The protein below binds the small molecule below.
Small molecule (SMILES): O=C(N[C@H](CO)[C@H](O)c1ccc([N+](=O)[O-])cc1)C(Cl)Cl

Binding-site contacts:
Ligand atom C8 contacts residue LEU24 of chain 4.A at 4.0 Å (hydrophobic).
Ligand atom O4 contacts residue HIS189 of chain 4.A at 3.1 Å (h-bond).
Ligand atom CL2 contacts residue PHE129 of chain 6.A at 3.6 Å.
Ligand atom C3 contacts residue TYR20 of chain 4.A at 3.8 Å (hydrophobic).
Ligand atom C3 contacts residue HIS189 of chain 4.A at 4.1 Å.
Ligand atom C11 contacts residue ILE166 of chain 6.A at 4.0 Å (hydrophobic).
Ligand atom CL1 contacts residue ASN140 of chain 6.A at 3.8 Å.
Ligand atom C7 contacts residue CYS26 of chain 4.A at 4.3 Å (hydrophobic).
Ligand atom C7 contacts residue LEU154 of chain 6.A at 3.5 Å (hydrophobic).
Ligand atom C4 contacts residue HIS189 of chain 4.A at 3.9 Å.
Ligand atom C2 contacts residue TYR20 of chain 4.A at 3.5 Å (hydrophobic).
Ligand atom N2 contacts residue TYR20 of chain 4.A at 3.9 Å.
Ligand atom O2 contacts residue PHE19 of chain 4.A at 4.3 Å.
Ligand atom CL1 contacts residue GLN86 of chain 6.A at 4.1 Å.
Ligand atom CL2 contacts residue ALA99 of chain 6.A at 3.3 Å.
Ligand atom O9B contacts residue LEU24 of chain 4.A at 3.7 Å.
Ligand atom C9 contacts residue ILE166 of chain 6.A at 4.1 Å (hydrophobic).
Ligand atom O4 contacts residue PHE97 of chain 6.A at 4.3 Å.
Ligand atom C10 contacts residue ILE166 of chain 6.A at 3.8 Å (hydrophobic).
Ligand atom CL2 contacts residue TYR20 of chain 4.A at 4.2 Å.
Ligand atom C4 contacts residue THR88 of chain 6.A at 3.9 Å.
Ligand atom C4 contacts residue TYR20 of chain 4.A at 4.0 Å (hydrophobic).
Ligand atom C9 contacts residue LEU24 of chain 4.A at 4.1 Å (hydrophobic).
Ligand atom O5 contacts residue LEU154 of chain 6.A at 4.2 Å.
Ligand atom O9A contacts residue ILE166 of chain 6.A at 3.9 Å.
Ligand atom C9 contacts residue LEU154 of chain 6.A at 4.3 Å (hydrophobic).
Ligand atom C11 contacts residue LEU154 of chain 6.A at 4.0 Å (hydrophobic).
Ligand atom O9A contacts residue TYR162 of chain 6.A at 3.5 Å.
Ligand atom O9B contacts residue VAL156 of chain 6.A at 3.2 Å.
Ligand atom C6 contacts residue LEU154 of chain 6.A at 3.5 Å (hydrophobic).
Ligand atom O9A contacts residue LEU24 of chain 4.A at 4.2 Å.
Ligand atom O2 contacts residue TYR20 of chain 4.A at 2.9 Å (h-bond).
Ligand atom C8 contacts residue CYS26 of chain 4.A at 4.2 Å (hydrophobic).
Ligand atom C5 contacts residue LEU154 of chain 6.A at 3.9 Å (hydrophobic).
Ligand atom N9 contacts residue ILE166 of chain 6.A at 3.9 Å.
Ligand atom C8 contacts residue LEU154 of chain 6.A at 3.9 Å (hydrophobic).
Ligand atom C4 contacts residue PHE97 of chain 6.A at 4.0 Å (hydrophobic).
Ligand atom O5 contacts residue ALA142 of chain 6.A at 3.8 Å.
Ligand atom C1 contacts residue ASN140 of chain 6.A at 4.1 Å.
Ligand atom N9 contacts residue LEU24 of chain 4.A at 3.8 Å.

Sequence of chain 6.A:
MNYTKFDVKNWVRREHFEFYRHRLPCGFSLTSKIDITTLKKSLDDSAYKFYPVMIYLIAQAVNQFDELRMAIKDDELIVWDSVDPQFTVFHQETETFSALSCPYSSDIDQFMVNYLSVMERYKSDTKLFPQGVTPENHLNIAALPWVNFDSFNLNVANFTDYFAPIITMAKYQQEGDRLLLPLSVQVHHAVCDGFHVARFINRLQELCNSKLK

Sequence of chain 4.A:
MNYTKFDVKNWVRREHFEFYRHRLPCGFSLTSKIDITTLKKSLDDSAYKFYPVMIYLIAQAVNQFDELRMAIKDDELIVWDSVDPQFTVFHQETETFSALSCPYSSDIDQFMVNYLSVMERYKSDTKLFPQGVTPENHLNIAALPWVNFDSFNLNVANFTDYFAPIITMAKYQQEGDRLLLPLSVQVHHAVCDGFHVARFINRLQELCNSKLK